A protein and the small-molecule ligand that binds it are described below.
Small molecule (SMILES): CC(=O)N[C@@H]1[C@@H](O)[C@H](O)[C@@H](CO)O[C@H]1O

Sequence of chain 45.B:
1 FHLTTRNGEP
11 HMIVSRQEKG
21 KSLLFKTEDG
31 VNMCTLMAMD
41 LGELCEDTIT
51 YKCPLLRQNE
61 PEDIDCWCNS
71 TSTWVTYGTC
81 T

Sequence of chain 45.A:
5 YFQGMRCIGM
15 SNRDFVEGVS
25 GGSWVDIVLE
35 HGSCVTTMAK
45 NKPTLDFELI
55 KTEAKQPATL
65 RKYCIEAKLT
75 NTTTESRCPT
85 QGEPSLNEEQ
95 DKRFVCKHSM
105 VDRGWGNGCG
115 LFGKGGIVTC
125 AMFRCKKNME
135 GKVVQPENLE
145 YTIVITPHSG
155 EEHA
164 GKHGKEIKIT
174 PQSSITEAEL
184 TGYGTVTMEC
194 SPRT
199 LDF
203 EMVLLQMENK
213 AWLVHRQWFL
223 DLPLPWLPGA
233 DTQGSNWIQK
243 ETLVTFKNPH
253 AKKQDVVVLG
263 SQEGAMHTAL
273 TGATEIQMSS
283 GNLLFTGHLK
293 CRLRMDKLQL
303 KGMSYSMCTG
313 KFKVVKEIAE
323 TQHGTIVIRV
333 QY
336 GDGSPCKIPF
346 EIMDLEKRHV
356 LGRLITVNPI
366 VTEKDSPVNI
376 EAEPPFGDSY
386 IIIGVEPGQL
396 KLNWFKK

Binding-site contacts:
Ligand atom O3 contacts residue NAG1 of chain 45.N at 2.4 Å (h-bond).
Ligand atom O5 contacts residue ASN75 of chain 45.A at 2.1 Å (h-bond).
Ligand atom O6 contacts residue THR48 of chain 45.B at 4.0 Å.
Ligand atom C7 contacts residue MET126 of chain 45.A at 3.8 Å (hydrophobic).
Ligand atom C2 contacts residue ASN75 of chain 45.A at 2.6 Å.
Ligand atom C3 contacts residue ASN75 of chain 45.A at 3.5 Å.
Ligand atom O6 contacts residue ASN75 of chain 45.A at 3.8 Å.
Ligand atom C3 contacts residue NAG1 of chain 45.N at 3.3 Å.
Ligand atom C6 contacts residue CYS45 of chain 45.B at 4.4 Å (hydrophobic).
Ligand atom O6 contacts residue NAG1 of chain 45.N at 4.1 Å.
Ligand atom C5 contacts residue ASN75 of chain 45.A at 3.2 Å.
Ligand atom C6 contacts residue NAG1 of chain 45.N at 3.4 Å.
Ligand atom C5 contacts residue NAG1 of chain 45.N at 3.7 Å.
Ligand atom N2 contacts residue ASN75 of chain 45.A at 3.0 Å (h-bond).
Ligand atom C8 contacts residue PHE98 of chain 45.A at 3.6 Å (hydrophobic).
Ligand atom C1 contacts residue ASN75 of chain 45.A at 1.3 Å.
Ligand atom C2 contacts residue NAG1 of chain 45.N at 4.1 Å.
Ligand atom C6 contacts residue ASN75 of chain 45.A at 3.8 Å.
Ligand atom O4 contacts residue NAG1 of chain 45.N at 1.6 Å.
Ligand atom O6 contacts residue CYS45 of chain 45.B at 3.4 Å (h-bond).
Ligand atom C8 contacts residue MET126 of chain 45.A at 3.7 Å (hydrophobic).
Ligand atom C6 contacts residue THR48 of chain 45.B at 4.4 Å.
Ligand atom O7 contacts residue MET126 of chain 45.A at 3.1 Å.
Ligand atom C7 contacts residue ASN75 of chain 45.A at 2.8 Å.
Ligand atom C4 contacts residue ASN75 of chain 45.A at 4.0 Å.
Ligand atom O6 contacts residue GLU46 of chain 45.B at 3.8 Å.
Ligand atom C8 contacts residue ASN75 of chain 45.A at 3.0 Å.
Ligand atom C4 contacts residue NAG1 of chain 45.N at 2.9 Å.
Ligand atom O5 contacts residue THR48 of chain 45.B at 4.0 Å.
Ligand atom O7 contacts residue ASN75 of chain 45.A at 3.2 Å (h-bond).